Sequence of chain 48.F:
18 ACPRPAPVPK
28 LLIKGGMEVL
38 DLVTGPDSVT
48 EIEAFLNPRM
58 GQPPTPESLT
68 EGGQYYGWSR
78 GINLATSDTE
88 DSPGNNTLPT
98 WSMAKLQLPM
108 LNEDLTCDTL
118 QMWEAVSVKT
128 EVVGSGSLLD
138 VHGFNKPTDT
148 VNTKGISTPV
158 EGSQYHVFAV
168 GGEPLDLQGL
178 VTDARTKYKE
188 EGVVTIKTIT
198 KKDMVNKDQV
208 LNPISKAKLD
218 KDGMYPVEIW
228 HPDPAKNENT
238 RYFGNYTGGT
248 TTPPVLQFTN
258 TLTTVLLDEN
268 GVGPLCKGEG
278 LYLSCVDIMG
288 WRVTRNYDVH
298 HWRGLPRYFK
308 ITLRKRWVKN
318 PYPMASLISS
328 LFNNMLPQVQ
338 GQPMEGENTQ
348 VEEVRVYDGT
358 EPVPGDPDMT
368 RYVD

Binding-site contacts:
Ligand atom O1A contacts residue TYR72 of chain 48.F at 3.1 Å.
Ligand atom C8 contacts residue ARG77 of chain 48.F at 4.1 Å.
Ligand atom O4 contacts residue HIS298 of chain 48.F at 3.0 Å (h-bond).
Ligand atom O3 contacts residue GLY78 of chain 48.F at 3.6 Å.
Ligand atom O6 contacts residue ASN93 of chain 48.F at 3.0 Å (h-bond).
Ligand atom C10 contacts residue TYR72 of chain 48.F at 4.1 Å (hydrophobic).
Ligand atom O4 contacts residue ILE79 of chain 48.F at 3.6 Å (h-bond).
Ligand atom C1 contacts residue SER89 of chain 48.F at 4.2 Å.
Ligand atom C1 contacts residue ARG77 of chain 48.F at 3.1 Å.
Ligand atom O1B contacts residue ARG77 of chain 48.F at 2.5 Å (salt-bridge).
Ligand atom C4 contacts residue TYR72 of chain 48.F at 3.4 Å (hydrophobic).
Ligand atom C3 contacts residue GLY78 of chain 48.F at 4.1 Å.
Ligand atom C2 contacts residue GLY78 of chain 48.F at 4.1 Å.
Ligand atom C3 contacts residue GLY78 of chain 48.F at 3.9 Å.
Ligand atom O1A contacts residue ARG77 of chain 48.F at 3.0 Å (salt-bridge).
Ligand atom N5 contacts residue TYR72 of chain 48.F at 3.0 Å (h-bond).
Ligand atom O1A contacts residue GLY78 of chain 48.F at 3.7 Å.
Ligand atom O4 contacts residue TYR72 of chain 48.F at 3.8 Å.
Ligand atom O4 contacts residue GLY78 of chain 48.F at 3.2 Å.
Ligand atom O4 contacts residue THR291 of chain 48.F at 3.4 Å.
Ligand atom C5 contacts residue ASN93 of chain 48.F at 4.1 Å.
Ligand atom C1 contacts residue TYR72 of chain 48.F at 4.0 Å (hydrophobic).
Ligand atom C4 contacts residue HIS298 of chain 48.F at 4.0 Å.
Ligand atom C6 contacts residue TYR72 of chain 48.F at 3.8 Å (hydrophobic).
Ligand atom C3 contacts residue VAL296 of chain 48.F at 3.7 Å (hydrophobic).
Ligand atom C3 contacts residue HIS298 of chain 48.F at 4.1 Å.
Ligand atom C4 contacts residue GLY78 of chain 48.F at 3.4 Å.
Ligand atom O1B contacts residue SER89 of chain 48.F at 3.5 Å (h-bond).
Ligand atom C5 contacts residue TYR72 of chain 48.F at 3.5 Å (hydrophobic).
Ligand atom C6 contacts residue ASN93 of chain 48.F at 3.1 Å.
Ligand atom C6 contacts residue ARG77 of chain 48.F at 4.3 Å.
Ligand atom O8 contacts residue ARG77 of chain 48.F at 3.1 Å (salt-bridge).
Ligand atom O8 contacts residue TYR72 of chain 48.F at 3.9 Å.
Ligand atom O1A contacts residue SER89 of chain 48.F at 4.1 Å.
Ligand atom C1 contacts residue GLY78 of chain 48.F at 4.1 Å.
Ligand atom C11 contacts residue ASP85 of chain 47.F at 4.2 Å.
Ligand atom O8 contacts residue GLU87 of chain 48.F at 3.9 Å.
Ligand atom O3 contacts residue VAL296 of chain 48.F at 4.3 Å.
Ligand atom O4 contacts residue ASN80 of chain 48.F at 4.0 Å.
Ligand atom C3 contacts residue ARG77 of chain 48.F at 4.1 Å.

Sequence of chain 47.F:
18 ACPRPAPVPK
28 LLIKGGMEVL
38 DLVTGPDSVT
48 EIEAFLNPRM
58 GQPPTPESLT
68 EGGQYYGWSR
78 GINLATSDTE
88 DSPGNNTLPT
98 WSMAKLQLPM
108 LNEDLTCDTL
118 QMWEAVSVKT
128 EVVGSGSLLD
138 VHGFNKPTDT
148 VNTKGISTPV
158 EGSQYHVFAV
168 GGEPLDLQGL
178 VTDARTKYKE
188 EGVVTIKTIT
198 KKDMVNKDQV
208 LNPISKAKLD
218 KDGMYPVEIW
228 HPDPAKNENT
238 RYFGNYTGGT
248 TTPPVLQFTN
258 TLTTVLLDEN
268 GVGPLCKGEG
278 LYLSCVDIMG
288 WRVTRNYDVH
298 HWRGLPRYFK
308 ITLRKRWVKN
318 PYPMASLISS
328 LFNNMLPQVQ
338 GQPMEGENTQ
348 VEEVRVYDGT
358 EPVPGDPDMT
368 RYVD

This small molecule binds to this protein.
Small molecule (SMILES): CC(=O)N[C@@H]1[C@@H](O[C@@H]2O[C@H](CO)[C@H](O)[C@H](O[C@]3(C(=O)O)C[C@H](O)[C@@H](NC(C)=O)[C@H]([C@H](O)[C@H](O)CO)O3)[C@H]2O)[C@H](O)[C@@H](CO[C@]2(C(=O)O)C[C@H](O)[C@@H](NC(C)=O)[C@H]([C@H](O)[C@H](O)CO)O2)O[C@H]1O